The small molecule below binds the protein below.
Small molecule (SMILES): Cc1ccc(C(=O)Nc2cccc(C(F)(F)F)c2)cc1Nc1nc(-c2cccnc2)nc2c1cnn2C

Sequence of chain 1.A:
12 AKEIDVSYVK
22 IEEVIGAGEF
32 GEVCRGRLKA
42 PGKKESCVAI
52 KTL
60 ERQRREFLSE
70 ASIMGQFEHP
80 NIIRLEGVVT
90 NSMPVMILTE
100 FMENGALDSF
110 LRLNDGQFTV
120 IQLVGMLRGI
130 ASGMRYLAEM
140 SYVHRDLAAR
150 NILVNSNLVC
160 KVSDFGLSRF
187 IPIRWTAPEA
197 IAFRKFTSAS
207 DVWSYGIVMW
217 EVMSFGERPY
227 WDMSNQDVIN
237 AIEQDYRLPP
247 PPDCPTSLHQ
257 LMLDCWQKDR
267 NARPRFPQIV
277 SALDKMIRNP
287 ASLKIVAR

Binding-site contacts:
Ligand atom C28 contacts residue ALA50 of chain 1.A at 3.5 Å (hydrophobic).
Ligand atom C06 contacts residue GLU69 of chain 1.A at 3.2 Å.
Ligand atom C27 contacts residue LEU152 of chain 1.A at 3.6 Å (hydrophobic).
Ligand atom C28 contacts residue GLU99 of chain 1.A at 3.4 Å.
Ligand atom C11 contacts residue ASP163 of chain 1.A at 3.6 Å.
Ligand atom C13 contacts residue TYR141 of chain 1.A at 3.6 Å (hydrophobic).
Ligand atom O09 contacts residue SER162 of chain 1.A at 3.3 Å.
Ligand atom N21 contacts residue THR98 of chain 1.A at 2.9 Å (h-bond).
Ligand atom N10 contacts residue MET73 of chain 1.A at 3.3 Å (h-bond).
Ligand atom N29 contacts residue MET101 of chain 1.A at 3.1 Å (h-bond).
Ligand atom C05 contacts residue MET73 of chain 1.A at 3.6 Å (hydrophobic).
Ligand atom C37 contacts residue PHE169 of chain 1.A at 3.5 Å (hydrophobic).
Ligand atom C15 contacts residue ASP163 of chain 1.A at 3.7 Å.
Ligand atom N23 contacts residue PHE164 of chain 1.A at 3.6 Å.
Ligand atom C11 contacts residue GLU69 of chain 1.A at 3.6 Å.
Ligand atom F20 contacts residue HIS143 of chain 1.A at 3.5 Å.
Ligand atom C14 contacts residue TYR141 of chain 1.A at 3.2 Å (hydrophobic).
Ligand atom C02 contacts residue THR98 of chain 1.A at 3.5 Å.
Ligand atom F18 contacts residue PHE76 of chain 1.A at 3.5 Å.
Ligand atom C28 contacts residue LEU152 of chain 1.A at 3.5 Å (hydrophobic).
Ligand atom F19 contacts residue ILE81 of chain 1.A at 3.5 Å.
Ligand atom C16 contacts residue ASP163 of chain 1.A at 3.5 Å.
Ligand atom F19 contacts residue VAL161 of chain 1.A at 3.6 Å.
Ligand atom F20 contacts residue ASP163 of chain 1.A at 3.4 Å.
Ligand atom C01 contacts residue ALA50 of chain 1.A at 3.6 Å (hydrophobic).
Ligand atom C33 contacts residue PHE164 of chain 1.A at 3.4 Å (hydrophobic).
Ligand atom C35 contacts residue SER167 of chain 1.A at 3.5 Å.
Ligand atom O09 contacts residue ILE82 of chain 1.A at 3.6 Å.
Ligand atom C08 contacts residue ASP163 of chain 1.A at 3.4 Å.
Ligand atom F20 contacts residue SER162 of chain 1.A at 2.9 Å.
Ligand atom C31 contacts residue MET101 of chain 1.A at 3.6 Å (hydrophobic).
Ligand atom N10 contacts residue GLU69 of chain 1.A at 2.9 Å (salt-bridge).
Ligand atom F18 contacts residue TYR141 of chain 1.A at 3.5 Å.
Ligand atom C12 contacts residue GLU69 of chain 1.A at 3.4 Å.
Ligand atom C27 contacts residue ALA50 of chain 1.A at 3.4 Å (hydrophobic).
Ligand atom C08 contacts residue MET73 of chain 1.A at 3.6 Å (hydrophobic).
Ligand atom C22 contacts residue ALA50 of chain 1.A at 3.7 Å (hydrophobic).
Ligand atom C03 contacts residue THR98 of chain 1.A at 3.4 Å.
Ligand atom N10 contacts residue ASP163 of chain 1.A at 3.5 Å (salt-bridge).
Ligand atom O09 contacts residue ASP163 of chain 1.A at 2.8 Å (salt-bridge).